The small molecule below binds the protein below.
Small molecule (SMILES): CC(=O)N[C@H]1[C@H](O[C@H]2[C@H](O)[C@@H](NC(C)=O)CO[C@@H]2CO)O[C@H](CO)[C@@H](O)[C@@H]1O

Binding-site contacts:
Ligand atom C7 contacts residue ASP100 of chain 1.D at 2.9 Å.
Ligand atom C7 contacts residue ASN97 of chain 1.D at 3.5 Å.
Ligand atom O5 contacts residue TYR95 of chain 1.D at 4.0 Å.
Ligand atom O3 contacts residue SER93 of chain 1.D at 4.5 Å.
Ligand atom C3 contacts residue ASN97 of chain 1.D at 3.8 Å.
Ligand atom C8 contacts residue ASN97 of chain 1.D at 3.5 Å.
Ligand atom C4 contacts residue ASN97 of chain 1.D at 4.2 Å.
Ligand atom C8 contacts residue ASP100 of chain 1.D at 3.1 Å.
Ligand atom O6 contacts residue TYR95 of chain 1.D at 3.0 Å (h-bond).
Ligand atom C5 contacts residue TYR95 of chain 1.D at 3.9 Å (hydrophobic).
Ligand atom O7 contacts residue SER93 of chain 1.D at 3.1 Å (h-bond).
Ligand atom C2 contacts residue ASP100 of chain 1.D at 4.2 Å.
Ligand atom O5 contacts residue ASN97 of chain 1.D at 2.4 Å (h-bond).
Ligand atom C2 contacts residue TYR95 of chain 1.D at 4.0 Å (hydrophobic).
Ligand atom O7 contacts residue TYR96 of chain 1.D at 4.2 Å.
Ligand atom N2 contacts residue SER93 of chain 1.D at 4.2 Å.
Ligand atom N2 contacts residue TYR95 of chain 1.D at 3.1 Å (h-bond).
Ligand atom O4 contacts residue TYR95 of chain 1.D at 4.1 Å.
Ligand atom N2 contacts residue ASP100 of chain 1.D at 3.4 Å (salt-bridge).
Ligand atom O7 contacts residue ASP100 of chain 1.D at 3.1 Å (salt-bridge).
Ligand atom C1 contacts residue TYR95 of chain 1.D at 3.8 Å (hydrophobic).
Ligand atom C2 contacts residue ASN97 of chain 1.D at 2.4 Å.
Ligand atom C5 contacts residue ASN97 of chain 1.D at 3.7 Å.
Ligand atom C1 contacts residue ASN97 of chain 1.D at 1.4 Å.
Ligand atom C3 contacts residue TYR95 of chain 1.D at 4.3 Å (hydrophobic).
Ligand atom O7 contacts residue TYR95 of chain 1.D at 4.0 Å.
Ligand atom C1 contacts residue ASP100 of chain 1.D at 4.3 Å.
Ligand atom C7 contacts residue TYR95 of chain 1.D at 4.0 Å (hydrophobic).
Ligand atom C7 contacts residue SER93 of chain 1.D at 3.9 Å.
Ligand atom N2 contacts residue ASN97 of chain 1.D at 2.8 Å (h-bond).
Ligand atom C6 contacts residue TYR95 of chain 1.D at 4.1 Å (hydrophobic).

Sequence of chain 1.D:
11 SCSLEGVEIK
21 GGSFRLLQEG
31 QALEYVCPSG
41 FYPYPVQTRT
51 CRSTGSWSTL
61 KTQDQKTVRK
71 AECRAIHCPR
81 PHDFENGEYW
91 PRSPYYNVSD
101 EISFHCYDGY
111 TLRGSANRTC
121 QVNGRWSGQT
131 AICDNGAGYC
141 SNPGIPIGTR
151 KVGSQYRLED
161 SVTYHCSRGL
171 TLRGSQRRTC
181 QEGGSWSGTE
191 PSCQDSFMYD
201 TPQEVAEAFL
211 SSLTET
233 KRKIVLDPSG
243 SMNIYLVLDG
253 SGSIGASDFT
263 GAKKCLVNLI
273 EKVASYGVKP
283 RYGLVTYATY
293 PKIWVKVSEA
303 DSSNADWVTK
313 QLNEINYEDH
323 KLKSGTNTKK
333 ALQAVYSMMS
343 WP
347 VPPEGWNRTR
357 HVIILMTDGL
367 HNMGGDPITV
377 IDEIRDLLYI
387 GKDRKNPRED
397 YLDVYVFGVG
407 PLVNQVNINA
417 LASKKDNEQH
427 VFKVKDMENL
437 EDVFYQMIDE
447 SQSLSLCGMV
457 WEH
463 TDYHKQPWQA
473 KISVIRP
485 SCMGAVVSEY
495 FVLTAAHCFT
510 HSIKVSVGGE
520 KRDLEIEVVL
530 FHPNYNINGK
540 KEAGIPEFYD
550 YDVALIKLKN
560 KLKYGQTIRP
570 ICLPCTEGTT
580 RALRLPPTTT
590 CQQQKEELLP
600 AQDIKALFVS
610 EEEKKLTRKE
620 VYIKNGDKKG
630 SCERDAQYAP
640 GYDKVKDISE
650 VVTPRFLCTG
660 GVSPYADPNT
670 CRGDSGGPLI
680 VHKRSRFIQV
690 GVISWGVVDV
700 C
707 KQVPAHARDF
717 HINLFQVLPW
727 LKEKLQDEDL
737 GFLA